Sequence of chain 1.A:
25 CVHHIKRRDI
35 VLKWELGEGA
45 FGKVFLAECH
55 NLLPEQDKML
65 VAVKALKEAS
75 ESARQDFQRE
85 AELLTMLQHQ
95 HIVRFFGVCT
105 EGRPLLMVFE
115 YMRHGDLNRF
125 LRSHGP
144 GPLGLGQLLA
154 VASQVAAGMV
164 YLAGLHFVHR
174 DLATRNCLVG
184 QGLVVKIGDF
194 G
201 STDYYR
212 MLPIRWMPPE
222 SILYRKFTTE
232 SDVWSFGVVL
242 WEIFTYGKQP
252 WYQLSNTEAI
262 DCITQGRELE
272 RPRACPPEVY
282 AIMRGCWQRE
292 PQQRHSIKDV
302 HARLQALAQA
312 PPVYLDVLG

Binding-site contacts:
Ligand atom N36 contacts residue GLU114 of chain 1.A at 3.2 Å (salt-bridge).
Ligand atom O21 contacts residue VAL97 of chain 1.A at 3.6 Å.
Ligand atom O37 contacts residue MET116 of chain 1.A at 2.8 Å (h-bond).
Ligand atom C24 contacts residue VAL97 of chain 1.A at 3.2 Å (hydrophobic).
Ligand atom C3 contacts residue GLY119 of chain 1.A at 3.7 Å.
Ligand atom N2 contacts residue GLY119 of chain 1.A at 3.4 Å.
Ligand atom C27 contacts residue ASP192 of chain 1.A at 3.6 Å.
Ligand atom F31 contacts residue ILE190 of chain 1.A at 2.9 Å.
Ligand atom F31 contacts residue GLY191 of chain 1.A at 3.5 Å.
Ligand atom C35 contacts residue ALA66 of chain 1.A at 3.5 Å (hydrophobic).
Ligand atom C22 contacts residue PHE113 of chain 1.A at 3.5 Å (hydrophobic).
Ligand atom C6 contacts residue LEU40 of chain 1.A at 3.7 Å (hydrophobic).
Ligand atom C25 contacts residue LEU88 of chain 1.A at 3.7 Å (hydrophobic).
Ligand atom N36 contacts residue MET116 of chain 1.A at 3.6 Å.
Ligand atom C24 contacts residue LEU88 of chain 1.A at 3.6 Å (hydrophobic).
Ligand atom O21 contacts residue ASP192 of chain 1.A at 2.7 Å (salt-bridge).
Ligand atom C35 contacts residue GLU114 of chain 1.A at 3.7 Å.
Ligand atom C20 contacts residue ASP192 of chain 1.A at 3.4 Å.
Ligand atom O37 contacts residue ALA66 of chain 1.A at 3.3 Å.
Ligand atom C25 contacts residue VAL97 of chain 1.A at 3.7 Å (hydrophobic).
Ligand atom C19 contacts residue LEU181 of chain 1.A at 3.5 Å (hydrophobic).
Ligand atom O21 contacts residue GLY191 of chain 1.A at 3.0 Å.
Ligand atom O37 contacts residue TYR115 of chain 1.A at 3.3 Å.
Ligand atom C1 contacts residue GLY119 of chain 1.A at 3.8 Å.
Ligand atom N11 contacts residue VAL48 of chain 1.A at 3.8 Å.
Ligand atom C28 contacts residue ASP192 of chain 1.A at 3.5 Å.
Ligand atom O37 contacts residue GLU114 of chain 1.A at 3.4 Å (salt-bridge).
Ligand atom F34 contacts residue PHE113 of chain 1.A at 3.3 Å.
Ligand atom N36 contacts residue LEU181 of chain 1.A at 3.5 Å.
Ligand atom C18 contacts residue PHE193 of chain 1.A at 3.7 Å (hydrophobic).
Ligand atom F33 contacts residue GLY191 of chain 1.A at 3.8 Å.
Ligand atom N17 contacts residue ASP192 of chain 1.A at 3.7 Å.
Ligand atom N2 contacts residue MET116 of chain 1.A at 3.7 Å.
Ligand atom C8 contacts residue MET116 of chain 1.A at 3.5 Å (hydrophobic).
Ligand atom F33 contacts residue HIS172 of chain 1.A at 3.1 Å.
Ligand atom N36 contacts residue ALA66 of chain 1.A at 3.7 Å.
Ligand atom C35 contacts residue MET116 of chain 1.A at 3.5 Å (hydrophobic).
Ligand atom F32 contacts residue LEU165 of chain 1.A at 3.6 Å.
Ligand atom C5 contacts residue LEU40 of chain 1.A at 3.5 Å (hydrophobic).
Ligand atom C19 contacts residue PHE193 of chain 1.A at 3.6 Å (hydrophobic).

The protein below binds the small molecule below.
Small molecule (SMILES): Cn1cnc(-c2cnc(O[C@H]3CCN(C(=O)Cc4ccc(OC(F)(F)F)cc4)C[C@H]3F)c(C(N)=O)c2)c1